This protein binds this small molecule.
Small molecule (SMILES): CN(CCOc1ccc(C[C@@H]2SC(=O)NC2=O)cc1)c1ccccn1

Sequence of chain 1.A:
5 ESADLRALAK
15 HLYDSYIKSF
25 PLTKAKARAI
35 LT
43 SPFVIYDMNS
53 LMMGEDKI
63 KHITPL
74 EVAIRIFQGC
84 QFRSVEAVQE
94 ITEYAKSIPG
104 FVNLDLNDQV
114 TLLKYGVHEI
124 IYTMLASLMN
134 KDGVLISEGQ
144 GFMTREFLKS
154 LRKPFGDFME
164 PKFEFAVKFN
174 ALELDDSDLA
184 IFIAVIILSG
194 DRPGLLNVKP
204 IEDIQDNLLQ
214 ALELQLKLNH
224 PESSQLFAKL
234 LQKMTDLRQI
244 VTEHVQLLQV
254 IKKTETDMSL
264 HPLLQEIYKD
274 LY

Binding-site contacts:
Ligand atom O4 contacts residue LEU267 of chain 1.A at 3.7 Å.
Ligand atom C2 contacts residue HIS247 of chain 1.A at 3.1 Å.
Ligand atom C8 contacts residue CYS83 of chain 1.A at 3.7 Å (hydrophobic).
Ligand atom C6 contacts residue TYR125 of chain 1.A at 3.8 Å (hydrophobic).
Ligand atom N3 contacts residue HIS247 of chain 1.A at 3.6 Å.
Ligand atom N18 contacts residue ILE139 of chain 1.A at 3.7 Å.
Ligand atom C10 contacts residue CYS83 of chain 1.A at 3.7 Å (hydrophobic).
Ligand atom O2 contacts residue PHE80 of chain 1.A at 3.0 Å.
Ligand atom O4 contacts residue TYR271 of chain 1.A at 3.6 Å (h-bond).
Ligand atom C12 contacts residue CYS83 of chain 1.A at 3.8 Å (hydrophobic).
Ligand atom C4 contacts residue TYR271 of chain 1.A at 3.4 Å (hydrophobic).
Ligand atom N3 contacts residue TYR271 of chain 1.A at 2.4 Å (h-bond).
Ligand atom C11 contacts residue MET162 of chain 1.A at 3.5 Å (hydrophobic).
Ligand atom C22 contacts residue CYS83 of chain 1.A at 3.4 Å (hydrophobic).
Ligand atom O13 contacts residue CYS83 of chain 1.A at 3.8 Å.
Ligand atom O13 contacts residue LEU128 of chain 1.A at 3.6 Å.
Ligand atom O2 contacts residue HIS247 of chain 1.A at 2.7 Å (h-bond).
Ligand atom C8 contacts residue SER87 of chain 1.A at 3.5 Å.
Ligand atom C6 contacts residue SER87 of chain 1.A at 3.2 Å.
Ligand atom O2 contacts residue LEU251 of chain 1.A at 3.4 Å.
Ligand atom C22 contacts residue MET146 of chain 1.A at 3.8 Å (hydrophobic).
Ligand atom N16 contacts residue ILE139 of chain 1.A at 3.4 Å.
Ligand atom O4 contacts residue SER87 of chain 1.A at 2.5 Å (h-bond).
Ligand atom O4 contacts residue HIS121 of chain 1.A at 2.8 Å (h-bond).
Ligand atom C14 contacts residue LEU128 of chain 1.A at 3.8 Å (hydrophobic).
Ligand atom C11 contacts residue CYS83 of chain 1.A at 3.6 Å (hydrophobic).
Ligand atom C17 contacts residue ILE139 of chain 1.A at 3.5 Å (hydrophobic).
Ligand atom C4 contacts residue HIS121 of chain 1.A at 3.7 Å.
Ligand atom C16 contacts residue VAL137 of chain 1.A at 3.5 Å (hydrophobic).
Ligand atom C21 contacts residue ILE79 of chain 1.A at 3.5 Å (hydrophobic).
Ligand atom C4 contacts residue SER87 of chain 1.A at 3.0 Å.
Ligand atom C2 contacts residue TYR271 of chain 1.A at 3.5 Å (hydrophobic).
Ligand atom C20 contacts residue CYS83 of chain 1.A at 3.8 Å (hydrophobic).
Ligand atom O2 contacts residue PHE161 of chain 1.A at 3.7 Å.
Ligand atom C2 contacts residue PHE80 of chain 1.A at 3.7 Å (hydrophobic).
Ligand atom C20 contacts residue GLY82 of chain 1.A at 3.4 Å.
Ligand atom C15 contacts residue ILE139 of chain 1.A at 3.6 Å (hydrophobic).
Ligand atom C5 contacts residue SER87 of chain 1.A at 3.0 Å.
Ligand atom C19 contacts residue GLY82 of chain 1.A at 3.6 Å.
Ligand atom C17 contacts residue CYS83 of chain 1.A at 3.6 Å (hydrophobic).